Binding-site contacts:
Ligand atom O1G contacts residue LYS206 of chain 1.N at 2.8 Å (salt-bridge).
Ligand atom N7 contacts residue HIS109 of chain 1.N at 3.6 Å.
Ligand atom O3' contacts residue ASP213 of chain 1.N at 2.6 Å (salt-bridge).
Ligand atom O2A contacts residue FE1 of chain 1.QD at 2.5 Å.
Ligand atom PA contacts residue ASP205 of chain 1.N at 3.3 Å.
Ligand atom N3A contacts residue ASP205 of chain 1.N at 2.4 Å (salt-bridge).
Ligand atom O2A contacts residue ARG58 of chain 1.N at 2.4 Å (salt-bridge).
Ligand atom O1A contacts residue HIS104 of chain 1.N at 3.5 Å (h-bond).
Ligand atom PA contacts residue MG1 of chain 1.RD at 3.5 Å.
Ligand atom O1G contacts residue MG1 of chain 1.SD at 2.6 Å.
Ligand atom O5' contacts residue HIS109 of chain 1.N at 2.9 Å (h-bond).
Ligand atom O2G contacts residue ARG260 of chain 1.N at 2.8 Å (salt-bridge).
Ligand atom O1A contacts residue MG1 of chain 1.RD at 2.2 Å.
Ligand atom O1A contacts residue FE1 of chain 1.QD at 3.4 Å.
Ligand atom O2B contacts residue MG1 of chain 1.SD at 2.5 Å.
Ligand atom C6 contacts residue GLN269 of chain 1.N at 3.5 Å.
Ligand atom C4' contacts residue ARG58 of chain 1.N at 3.4 Å.
Ligand atom O6 contacts residue GLN269 of chain 1.N at 2.9 Å (h-bond).
Ligand atom O2G contacts residue TYR209 of chain 1.N at 2.4 Å (h-bond).
Ligand atom O2B contacts residue ASP205 of chain 1.N at 3.3 Å (salt-bridge).
Ligand atom PB contacts residue ASP205 of chain 1.N at 3.4 Å.
Ligand atom O3G contacts residue ARG260 of chain 1.N at 3.0 Å (salt-bridge).
Ligand atom O3' contacts residue TYR209 of chain 1.N at 3.5 Å.
Ligand atom PA contacts residue FE1 of chain 1.QD at 3.2 Å.
Ligand atom C2' contacts residue TYR268 of chain 1.N at 3.6 Å (hydrophobic).
Ligand atom N1 contacts residue TYR268 of chain 1.N at 3.4 Å (h-bond).
Ligand atom C3' contacts residue TYR209 of chain 1.N at 3.5 Å (hydrophobic).
Ligand atom C3' contacts residue ASP213 of chain 1.N at 3.4 Å.
Ligand atom O1A contacts residue ASP101 of chain 1.N at 2.8 Å (salt-bridge).
Ligand atom O2G contacts residue LYS206 of chain 1.N at 3.4 Å.
Ligand atom O2A contacts residue HIS61 of chain 1.N at 3.5 Å (h-bond).
Ligand atom O1B contacts residue HIS109 of chain 1.N at 3.5 Å (h-bond).
Ligand atom O1A contacts residue HIS127 of chain 1.N at 2.5 Å (h-bond).
Ligand atom O4' contacts residue HIS109 of chain 1.N at 3.4 Å.
Ligand atom O4' contacts residue ARG58 of chain 1.N at 3.0 Å (salt-bridge).
Ligand atom C8 contacts residue HIS109 of chain 1.N at 3.3 Å.
Ligand atom O2A contacts residue ASP101 of chain 1.N at 2.9 Å (salt-bridge).
Ligand atom N2 contacts residue LEU44 of chain 1.N at 3.0 Å (h-bond).
Ligand atom PA contacts residue ARG58 of chain 1.N at 3.6 Å.
Ligand atom O3' contacts residue GLN43 of chain 1.N at 3.2 Å (h-bond).

This protein binds this small molecule.
Small molecule (SMILES): Nc1nc2c(ncn2[C@H]2C[C@H](O)[C@@H](CO[P](=O)(O)N[P](=O)(O)OP(=O)(O)O)O2)c(=O)[nH]1

Sequence of chain 1.N:
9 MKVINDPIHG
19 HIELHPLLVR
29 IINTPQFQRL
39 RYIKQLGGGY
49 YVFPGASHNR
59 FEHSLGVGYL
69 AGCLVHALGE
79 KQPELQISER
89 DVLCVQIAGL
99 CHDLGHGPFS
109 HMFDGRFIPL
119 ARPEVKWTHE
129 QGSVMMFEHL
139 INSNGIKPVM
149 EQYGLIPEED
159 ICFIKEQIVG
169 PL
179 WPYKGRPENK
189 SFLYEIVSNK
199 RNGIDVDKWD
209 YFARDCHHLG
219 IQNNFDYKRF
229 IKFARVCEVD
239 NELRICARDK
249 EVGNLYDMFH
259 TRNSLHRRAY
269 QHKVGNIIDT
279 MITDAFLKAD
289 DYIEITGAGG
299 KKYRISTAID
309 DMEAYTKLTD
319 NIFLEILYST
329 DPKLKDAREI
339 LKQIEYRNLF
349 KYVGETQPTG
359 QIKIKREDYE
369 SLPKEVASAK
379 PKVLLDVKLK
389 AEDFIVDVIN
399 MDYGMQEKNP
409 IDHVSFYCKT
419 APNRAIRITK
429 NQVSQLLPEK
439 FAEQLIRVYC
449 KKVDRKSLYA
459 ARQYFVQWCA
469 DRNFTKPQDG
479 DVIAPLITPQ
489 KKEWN